Sequence of chain 1.A:
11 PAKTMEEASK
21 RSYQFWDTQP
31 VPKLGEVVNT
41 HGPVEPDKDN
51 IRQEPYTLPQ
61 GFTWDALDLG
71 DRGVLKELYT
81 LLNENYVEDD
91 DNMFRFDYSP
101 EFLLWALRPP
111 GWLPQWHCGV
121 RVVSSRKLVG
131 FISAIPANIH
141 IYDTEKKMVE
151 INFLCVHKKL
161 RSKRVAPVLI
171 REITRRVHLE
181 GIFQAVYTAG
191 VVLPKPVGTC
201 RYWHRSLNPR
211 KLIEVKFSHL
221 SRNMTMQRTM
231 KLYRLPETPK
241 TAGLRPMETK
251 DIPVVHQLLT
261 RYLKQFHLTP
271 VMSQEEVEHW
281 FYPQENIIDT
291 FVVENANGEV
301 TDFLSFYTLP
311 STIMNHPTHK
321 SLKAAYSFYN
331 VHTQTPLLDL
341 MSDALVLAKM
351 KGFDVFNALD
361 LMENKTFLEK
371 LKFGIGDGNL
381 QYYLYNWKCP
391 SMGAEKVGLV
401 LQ

Binding-site contacts:
Ligand atom CA contacts residue ASN152 of chain 1.A at 3.3 Å.
Ligand atom ND2 contacts residue VAL87 of chain 1.A at 3.3 Å (h-bond).
Ligand atom C contacts residue HIS204 of chain 1.A at 3.4 Å.
Ligand atom C contacts residue MYA1 of chain 1.I at 3.4 Å.
Ligand atom O contacts residue ASP377 of chain 1.A at 2.8 Å (salt-bridge).
Ligand atom CE contacts residue ASP91 of chain 1.A at 3.1 Å.
Ligand atom O contacts residue GLY376 of chain 1.A at 3.1 Å.
Ligand atom OG contacts residue ASP377 of chain 1.A at 2.9 Å (salt-bridge).
Ligand atom NE2 contacts residue ASP377 of chain 1.A at 2.9 Å (salt-bridge).
Ligand atom CA contacts residue MYA1 of chain 1.I at 3.2 Å.
Ligand atom C contacts residue THR188 of chain 1.A at 3.3 Å.
Ligand atom NZ contacts residue ASP91 of chain 1.A at 3.1 Å (salt-bridge).
Ligand atom CD contacts residue TYR202 of chain 1.A at 3.1 Å (hydrophobic).
Ligand atom N contacts residue PHE217 of chain 1.A at 3.4 Å (h-bond).
Ligand atom O contacts residue THR188 of chain 1.A at 2.8 Å (h-bond).
Ligand atom CE contacts residue ASP89 of chain 1.A at 3.3 Å.
Ligand atom ND2 contacts residue PHE94 of chain 1.A at 3.4 Å (h-bond).
Ligand atom O contacts residue MYA1 of chain 1.I at 3.2 Å (h-bond).
Ligand atom CD2 contacts residue GLY374 of chain 1.A at 3.2 Å.
Ligand atom CG contacts residue ASN379 of chain 1.A at 3.3 Å.
Ligand atom NZ contacts residue TYR307 of chain 1.A at 3.1 Å (h-bond).
Ligand atom O contacts residue ASP89 of chain 1.A at 3.3 Å.
Ligand atom N contacts residue ILE375 of chain 1.A at 3.0 Å (h-bond).
Ligand atom CA contacts residue THR188 of chain 1.A at 3.3 Å.
Ligand atom OE1 contacts residue TYR202 of chain 1.A at 3.4 Å.
Ligand atom O contacts residue HIS204 of chain 1.A at 3.4 Å.
Ligand atom NZ contacts residue LEU401 of chain 1.A at 2.7 Å (h-bond).
Ligand atom NZ contacts residue ASP377 of chain 1.A at 2.9 Å (salt-bridge).
Ligand atom OG contacts residue HIS204 of chain 1.A at 3.0 Å (h-bond).
Ligand atom CD contacts residue ASN379 of chain 1.A at 3.4 Å.
Ligand atom CE contacts residue GLN402 of chain 1.A at 3.1 Å.
Ligand atom O contacts residue HIS204 of chain 1.A at 3.4 Å (h-bond).
Ligand atom CE contacts residue TYR307 of chain 1.A at 3.1 Å (hydrophobic).
Ligand atom OE1 contacts residue ASN379 of chain 1.A at 3.4 Å (h-bond).
Ligand atom N contacts residue ASP377 of chain 1.A at 3.0 Å (salt-bridge).
Ligand atom NZ contacts residue ASP89 of chain 1.A at 2.8 Å (salt-bridge).
Ligand atom CG contacts residue TYR202 of chain 1.A at 3.2 Å (hydrophobic).
Ligand atom O contacts residue ALA189 of chain 1.A at 3.2 Å.
Ligand atom ND2 contacts residue PHE96 of chain 1.A at 3.4 Å (h-bond).
Ligand atom N contacts residue THR188 of chain 1.A at 2.5 Å (h-bond).

A protein and the small-molecule ligand that binds it are described below.
Small molecule (SMILES): CC(C)C[C@H](NC(=O)[C@H](CCCCN)NC(=O)[C@H](CO)NC(=O)[C@H](CC(N)=O)NC(=O)[C@H](CCC(N)=O)NC(=O)[C@H](CCCCN)NC(=O)CN)C(=O)N[C@@H](C)C(=O)O